Binding-site contacts:
Ligand atom C6 contacts residue NAG1 of chain 11.Z at 3.4 Å.
Ligand atom C6 contacts residue CYS45 of chain 11.F at 4.4 Å (hydrophobic).
Ligand atom N2 contacts residue ASN75 of chain 11.E at 3.0 Å (h-bond).
Ligand atom O7 contacts residue ASN75 of chain 11.E at 3.2 Å (h-bond).
Ligand atom O6 contacts residue CYS45 of chain 11.F at 3.4 Å (h-bond).
Ligand atom O3 contacts residue NAG1 of chain 11.Z at 2.4 Å (h-bond).
Ligand atom O6 contacts residue ASN75 of chain 11.E at 3.8 Å.
Ligand atom C5 contacts residue ASN75 of chain 11.E at 3.2 Å.
Ligand atom O7 contacts residue MET126 of chain 11.E at 3.1 Å.
Ligand atom C8 contacts residue PHE98 of chain 11.E at 3.6 Å (hydrophobic).
Ligand atom C2 contacts residue NAG1 of chain 11.Z at 4.1 Å.
Ligand atom O5 contacts residue ASN75 of chain 11.E at 2.1 Å (h-bond).
Ligand atom O4 contacts residue NAG1 of chain 11.Z at 1.6 Å.
Ligand atom C8 contacts residue ASN75 of chain 11.E at 3.0 Å.
Ligand atom C4 contacts residue ASN75 of chain 11.E at 4.0 Å.
Ligand atom O6 contacts residue THR48 of chain 11.F at 4.0 Å.
Ligand atom C6 contacts residue ASN75 of chain 11.E at 3.8 Å.
Ligand atom C2 contacts residue ASN75 of chain 11.E at 2.6 Å.
Ligand atom C7 contacts residue MET126 of chain 11.E at 3.8 Å (hydrophobic).
Ligand atom C4 contacts residue NAG1 of chain 11.Z at 2.9 Å.
Ligand atom O5 contacts residue THR48 of chain 11.F at 4.0 Å.
Ligand atom O6 contacts residue GLU46 of chain 11.F at 3.8 Å.
Ligand atom C5 contacts residue NAG1 of chain 11.Z at 3.7 Å.
Ligand atom C7 contacts residue ASN75 of chain 11.E at 2.8 Å.
Ligand atom O6 contacts residue NAG1 of chain 11.Z at 4.1 Å.
Ligand atom C3 contacts residue ASN75 of chain 11.E at 3.5 Å.
Ligand atom C1 contacts residue ASN75 of chain 11.E at 1.3 Å.
Ligand atom C6 contacts residue THR48 of chain 11.F at 4.4 Å.
Ligand atom C3 contacts residue NAG1 of chain 11.Z at 3.3 Å.
Ligand atom C8 contacts residue MET126 of chain 11.E at 3.7 Å (hydrophobic).

Sequence of chain 11.F:
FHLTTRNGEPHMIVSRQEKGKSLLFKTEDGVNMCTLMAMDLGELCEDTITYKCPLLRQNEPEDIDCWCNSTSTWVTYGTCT

The protein below binds the small molecule below.
Small molecule (SMILES): CC(=O)N[C@@H]1[C@@H](O)[C@H](O)[C@@H](CO)O[C@H]1O

Sequence of chain 11.E:
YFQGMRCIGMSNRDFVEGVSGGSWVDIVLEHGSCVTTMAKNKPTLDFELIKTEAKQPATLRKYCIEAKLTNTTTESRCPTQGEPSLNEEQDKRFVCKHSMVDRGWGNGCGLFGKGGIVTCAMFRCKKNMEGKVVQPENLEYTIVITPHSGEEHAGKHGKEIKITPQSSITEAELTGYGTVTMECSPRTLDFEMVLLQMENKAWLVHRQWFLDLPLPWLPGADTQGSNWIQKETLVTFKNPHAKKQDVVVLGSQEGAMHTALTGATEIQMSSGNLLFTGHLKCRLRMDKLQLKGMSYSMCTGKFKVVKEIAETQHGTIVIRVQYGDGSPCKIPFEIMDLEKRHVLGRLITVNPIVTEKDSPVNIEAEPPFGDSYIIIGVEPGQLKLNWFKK